Sequence of chain 1.A:
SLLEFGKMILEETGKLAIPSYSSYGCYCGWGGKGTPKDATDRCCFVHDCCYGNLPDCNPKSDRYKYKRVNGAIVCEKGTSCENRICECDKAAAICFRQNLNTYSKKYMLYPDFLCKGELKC

This small molecule binds to this protein.
Small molecule (SMILES): Nc1ccc(C(=O)O)c(O)c1

Binding-site contacts:
Ligand atom C2 contacts residue GLN98 of chain 1.A at 3.4 Å.
Ligand atom N4 contacts residue GLN98 of chain 1.A at 2.5 Å (h-bond).
Ligand atom O2 contacts residue GLN98 of chain 1.A at 3.0 Å (h-bond).
Ligand atom C1' contacts residue GLN98 of chain 1.A at 4.0 Å.
Ligand atom O1' contacts residue GLN98 of chain 1.A at 3.8 Å.
Ligand atom N4 contacts residue ASN101 of chain 1.A at 2.9 Å (h-bond).
Ligand atom C4 contacts residue GLN98 of chain 1.A at 3.0 Å.
Ligand atom C3 contacts residue GLN98 of chain 1.A at 3.1 Å.
Ligand atom C4 contacts residue ASN101 of chain 1.A at 4.0 Å.
Ligand atom N4 contacts residue ASN99 of chain 1.A at 4.3 Å.
Ligand atom C1 contacts residue GLN98 of chain 1.A at 3.9 Å.
Ligand atom C5 contacts residue GLN98 of chain 1.A at 4.0 Å.